A small-molecule ligand and the protein it binds are described below.
Small molecule (SMILES): CC(C)=CCO[P](=O)(O)OP(=O)(O)O

Sequence of chain 1.E:
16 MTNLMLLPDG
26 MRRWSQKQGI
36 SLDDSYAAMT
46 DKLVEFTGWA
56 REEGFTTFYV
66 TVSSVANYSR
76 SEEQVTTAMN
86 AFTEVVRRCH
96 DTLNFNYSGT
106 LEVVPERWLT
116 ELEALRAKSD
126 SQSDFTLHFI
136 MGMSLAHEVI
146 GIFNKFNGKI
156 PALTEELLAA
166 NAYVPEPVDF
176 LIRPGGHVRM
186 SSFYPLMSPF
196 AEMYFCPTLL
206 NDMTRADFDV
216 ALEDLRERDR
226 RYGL

Binding-site contacts:
Ligand atom C3 contacts residue PRO23 of chain 1.E at 3.3 Å (hydrophobic).
Ligand atom O3A contacts residue GST1 of chain 1.V at 4.3 Å.
Ligand atom O2A contacts residue ARG178 of chain 1.E at 3.8 Å.
Ligand atom PB contacts residue ARG75 of chain 1.E at 4.0 Å.
Ligand atom C4 contacts residue PRO23 of chain 1.E at 3.2 Å (hydrophobic).
Ligand atom PA contacts residue MG1 of chain 1.U at 3.5 Å.
Ligand atom C2 contacts residue PHE188 of chain 1.E at 3.5 Å (hydrophobic).
Ligand atom O1B contacts residue ARG27 of chain 1.E at 4.0 Å.
Ligand atom O1A contacts residue ARG178 of chain 1.E at 4.1 Å.
Ligand atom O1A contacts residue ASP24 of chain 1.E at 3.3 Å (salt-bridge).
Ligand atom O2A contacts residue MG1 of chain 1.U at 4.3 Å.
Ligand atom O1 contacts residue PHE188 of chain 1.E at 4.1 Å.
Ligand atom C4 contacts residue LEU22 of chain 1.E at 3.7 Å (hydrophobic).
Ligand atom C5 contacts residue ASN72 of chain 1.E at 4.0 Å.
Ligand atom O2B contacts residue ARG184 of chain 1.E at 4.0 Å.
Ligand atom C1 contacts residue GST1 of chain 1.V at 3.3 Å.
Ligand atom C5 contacts residue PHE188 of chain 1.E at 3.6 Å (hydrophobic).
Ligand atom C5 contacts residue PRO23 of chain 1.E at 3.6 Å (hydrophobic).
Ligand atom PA contacts residue ARG75 of chain 1.E at 4.1 Å.
Ligand atom C5 contacts residue GST1 of chain 1.V at 3.6 Å.
Ligand atom O3A contacts residue MG1 of chain 1.U at 4.0 Å.
Ligand atom O3A contacts residue ARG75 of chain 1.E at 3.0 Å (salt-bridge).
Ligand atom C2 contacts residue GST1 of chain 1.V at 3.9 Å.
Ligand atom O1 contacts residue ASN72 of chain 1.E at 3.3 Å (h-bond).
Ligand atom C5 contacts residue VAL67 of chain 1.E at 3.9 Å (hydrophobic).
Ligand atom O3A contacts residue ASN72 of chain 1.E at 4.0 Å.
Ligand atom C1 contacts residue ASN72 of chain 1.E at 3.4 Å.
Ligand atom O1A contacts residue ARG75 of chain 1.E at 4.3 Å.
Ligand atom C5 contacts residue THR66 of chain 1.E at 3.9 Å.
Ligand atom C4 contacts residue PHE188 of chain 1.E at 3.6 Å (hydrophobic).
Ligand atom O2A contacts residue SER186 of chain 1.E at 3.9 Å.
Ligand atom O1B contacts residue ARG75 of chain 1.E at 3.9 Å.
Ligand atom C2 contacts residue PRO23 of chain 1.E at 4.1 Å (hydrophobic).
Ligand atom C3 contacts residue GST1 of chain 1.V at 4.0 Å.
Ligand atom O1A contacts residue GST1 of chain 1.V at 3.2 Å (h-bond).
Ligand atom C4 contacts residue THR66 of chain 1.E at 4.0 Å.
Ligand atom O1A contacts residue MG1 of chain 1.U at 2.1 Å.
Ligand atom PA contacts residue GST1 of chain 1.V at 4.3 Å.
Ligand atom C1 contacts residue PHE188 of chain 1.E at 4.0 Å (hydrophobic).
Ligand atom C3 contacts residue PHE188 of chain 1.E at 3.3 Å (hydrophobic).